Binding-site contacts:
Ligand atom C7 contacts residue LYS182 of chain 1.B at 4.5 Å.
Ligand atom C5 contacts residue ASN183 of chain 1.B at 3.6 Å.
Ligand atom C3 contacts residue ASN183 of chain 1.B at 3.8 Å.
Ligand atom C1 contacts residue ASN183 of chain 1.B at 1.4 Å.
Ligand atom C5 contacts residue SER185 of chain 1.B at 4.2 Å.
Ligand atom C8 contacts residue LYS182 of chain 1.B at 3.8 Å.
Ligand atom C1 contacts residue SER185 of chain 1.B at 4.0 Å.
Ligand atom O7 contacts residue ASN183 of chain 1.B at 3.9 Å.
Ligand atom O5 contacts residue HIS186 of chain 1.B at 4.2 Å.
Ligand atom O5 contacts residue SER185 of chain 1.B at 3.8 Å.
Ligand atom C7 contacts residue ASN183 of chain 1.B at 3.7 Å.
Ligand atom C4 contacts residue ASN183 of chain 1.B at 4.2 Å.
Ligand atom N2 contacts residue ASN183 of chain 1.B at 3.0 Å (h-bond).
Ligand atom C2 contacts residue ASN183 of chain 1.B at 2.5 Å.
Ligand atom O5 contacts residue ASN183 of chain 1.B at 2.3 Å (h-bond).

This protein binds this small molecule.
Small molecule (SMILES): CC(=O)N[C@@H]1[C@@H](O)[C@H](O)[C@@H](CO)O[C@H]1O

Sequence of chain 1.B:
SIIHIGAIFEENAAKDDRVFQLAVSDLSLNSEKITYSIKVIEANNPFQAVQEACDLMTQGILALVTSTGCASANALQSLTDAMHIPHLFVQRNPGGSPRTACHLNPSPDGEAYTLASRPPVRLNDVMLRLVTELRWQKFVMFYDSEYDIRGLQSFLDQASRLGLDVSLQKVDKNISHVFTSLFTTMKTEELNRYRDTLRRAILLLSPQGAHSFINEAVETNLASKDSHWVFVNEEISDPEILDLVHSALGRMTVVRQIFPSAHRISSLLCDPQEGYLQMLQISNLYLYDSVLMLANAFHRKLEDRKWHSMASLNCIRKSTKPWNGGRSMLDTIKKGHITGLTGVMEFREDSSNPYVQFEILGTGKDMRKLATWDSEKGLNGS